Binding-site contacts:
Ligand atom N2 contacts residue ASN101 of chain 1.C at 2.9 Å (h-bond).
Ligand atom C3 contacts residue ASN101 of chain 1.C at 3.8 Å.
Ligand atom C4 contacts residue ASN101 of chain 1.C at 4.2 Å.
Ligand atom C6 contacts residue ARG138 of chain 1.C at 4.5 Å.
Ligand atom O7 contacts residue ASN101 of chain 1.C at 4.0 Å.
Ligand atom C7 contacts residue ASN101 of chain 1.C at 3.6 Å.
Ligand atom C5 contacts residue ASN101 of chain 1.C at 3.7 Å.
Ligand atom C2 contacts residue ASN101 of chain 1.C at 2.4 Å.
Ligand atom O5 contacts residue GLY112 of chain 1.C at 4.4 Å.
Ligand atom O5 contacts residue ASN101 of chain 1.C at 2.4 Å (h-bond).
Ligand atom C1 contacts residue ASN101 of chain 1.C at 1.4 Å.

This protein binds this small molecule.
Small molecule (SMILES): CC(=O)N[C@@H]1[C@@H](O)[C@H](O)[C@@H](CO)O[C@H]1O

Sequence of chain 1.C:
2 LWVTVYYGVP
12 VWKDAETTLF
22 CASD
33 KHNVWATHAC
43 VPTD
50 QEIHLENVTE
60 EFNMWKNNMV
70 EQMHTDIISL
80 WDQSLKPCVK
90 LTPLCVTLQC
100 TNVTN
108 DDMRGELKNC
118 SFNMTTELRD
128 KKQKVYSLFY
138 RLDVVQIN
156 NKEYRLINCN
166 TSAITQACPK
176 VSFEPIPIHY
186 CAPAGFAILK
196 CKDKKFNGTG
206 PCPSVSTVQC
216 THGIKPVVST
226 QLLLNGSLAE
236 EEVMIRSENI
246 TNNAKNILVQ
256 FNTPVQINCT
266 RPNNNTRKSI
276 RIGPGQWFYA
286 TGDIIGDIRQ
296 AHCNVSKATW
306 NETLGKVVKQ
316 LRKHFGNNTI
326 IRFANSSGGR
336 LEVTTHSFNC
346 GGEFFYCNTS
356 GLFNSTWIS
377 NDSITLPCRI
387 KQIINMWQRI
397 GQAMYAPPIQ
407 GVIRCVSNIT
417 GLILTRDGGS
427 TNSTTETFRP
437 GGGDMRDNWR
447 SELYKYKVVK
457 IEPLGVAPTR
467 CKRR